Binding-site contacts:
Ligand atom N2 contacts residue ASN603 of chain 1.B at 3.0 Å (h-bond).
Ligand atom C4 contacts residue ASN603 of chain 1.B at 4.2 Å.
Ligand atom C1 contacts residue ASN603 of chain 1.B at 1.4 Å.
Ligand atom O7 contacts residue ASN603 of chain 1.B at 4.4 Å.
Ligand atom C5 contacts residue ASN603 of chain 1.B at 3.7 Å.
Ligand atom C2 contacts residue ASN603 of chain 1.B at 2.5 Å.
Ligand atom C3 contacts residue ASN603 of chain 1.B at 3.8 Å.
Ligand atom C7 contacts residue ASN603 of chain 1.B at 4.0 Å.
Ligand atom O5 contacts residue ASN603 of chain 1.B at 2.4 Å (h-bond).

Sequence of chain 1.B:
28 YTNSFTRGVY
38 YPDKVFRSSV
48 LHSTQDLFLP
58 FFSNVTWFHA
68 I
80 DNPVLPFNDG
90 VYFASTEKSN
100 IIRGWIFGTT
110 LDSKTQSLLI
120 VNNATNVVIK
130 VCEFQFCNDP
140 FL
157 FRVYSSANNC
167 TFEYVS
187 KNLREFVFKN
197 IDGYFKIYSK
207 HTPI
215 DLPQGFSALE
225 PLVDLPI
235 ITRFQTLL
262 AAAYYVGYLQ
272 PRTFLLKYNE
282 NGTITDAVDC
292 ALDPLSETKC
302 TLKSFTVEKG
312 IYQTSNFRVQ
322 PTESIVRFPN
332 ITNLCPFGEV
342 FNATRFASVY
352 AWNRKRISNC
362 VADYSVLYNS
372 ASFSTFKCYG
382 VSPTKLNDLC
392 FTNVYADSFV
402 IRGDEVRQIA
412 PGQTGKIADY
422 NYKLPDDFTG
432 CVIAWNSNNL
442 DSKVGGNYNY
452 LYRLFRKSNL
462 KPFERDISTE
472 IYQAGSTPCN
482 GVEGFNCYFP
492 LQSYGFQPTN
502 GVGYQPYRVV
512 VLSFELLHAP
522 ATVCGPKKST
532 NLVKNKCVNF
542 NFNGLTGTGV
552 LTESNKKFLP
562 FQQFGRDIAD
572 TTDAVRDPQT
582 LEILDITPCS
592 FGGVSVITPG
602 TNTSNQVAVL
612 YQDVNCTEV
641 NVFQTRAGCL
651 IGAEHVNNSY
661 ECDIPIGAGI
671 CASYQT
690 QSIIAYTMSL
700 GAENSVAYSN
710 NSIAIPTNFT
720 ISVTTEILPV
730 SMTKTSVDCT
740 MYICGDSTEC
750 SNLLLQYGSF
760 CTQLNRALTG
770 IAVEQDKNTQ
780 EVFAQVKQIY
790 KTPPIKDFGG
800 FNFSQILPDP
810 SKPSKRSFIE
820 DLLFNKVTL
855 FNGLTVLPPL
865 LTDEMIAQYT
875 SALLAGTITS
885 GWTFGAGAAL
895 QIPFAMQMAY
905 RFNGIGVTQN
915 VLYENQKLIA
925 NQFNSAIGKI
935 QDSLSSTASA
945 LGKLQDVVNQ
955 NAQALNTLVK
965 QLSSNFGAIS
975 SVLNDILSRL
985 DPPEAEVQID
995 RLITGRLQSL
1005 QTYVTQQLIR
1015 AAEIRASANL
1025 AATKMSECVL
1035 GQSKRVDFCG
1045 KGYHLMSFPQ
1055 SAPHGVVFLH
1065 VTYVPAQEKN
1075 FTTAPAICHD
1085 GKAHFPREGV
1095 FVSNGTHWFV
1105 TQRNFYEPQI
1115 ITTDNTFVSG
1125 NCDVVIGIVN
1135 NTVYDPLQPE

The small molecule below binds the protein below.
Small molecule (SMILES): CC(=O)N[C@@H]1[C@@H](O)[C@H](O)[C@@H](CO)O[C@H]1O